Binding-site contacts:
Ligand atom CG contacts residue GLY83 of chain 1.A at 3.6 Å.
Ligand atom OE1 contacts residue PHE108 of chain 1.A at 3.6 Å.
Ligand atom CH contacts residue SER61 of chain 1.A at 3.7 Å.
Ligand atom O contacts residue LEU111 of chain 1.A at 3.7 Å.
Ligand atom CB contacts residue GLY83 of chain 1.A at 3.4 Å.
Ligand atom CG2 contacts residue HIS33 of chain 1.A at 3.7 Å.
Ligand atom O contacts residue ALA82 of chain 1.A at 3.3 Å.
Ligand atom NZ contacts residue SER61 of chain 1.A at 3.2 Å (h-bond).
Ligand atom CX contacts residue PHE62 of chain 1.A at 3.6 Å (hydrophobic).
Ligand atom OH contacts residue ALA82 of chain 1.A at 3.7 Å.
Ligand atom C contacts residue GLY83 of chain 1.A at 3.6 Å.
Ligand atom CZ contacts residue ASP106 of chain 1.A at 3.2 Å.
Ligand atom NH2 contacts residue ASP106 of chain 1.A at 3.0 Å (salt-bridge).
Ligand atom OH contacts residue TRP81 of chain 1.A at 3.1 Å (h-bond).
Ligand atom NH1 contacts residue PHE108 of chain 1.A at 3.8 Å.
Ligand atom NZ contacts residue TRP81 of chain 1.A at 3.7 Å.
Ligand atom CB contacts residue LEU109 of chain 1.A at 3.2 Å (hydrophobic).
Ligand atom CH3 contacts residue PHE62 of chain 1.A at 3.5 Å (hydrophobic).
Ligand atom C contacts residue HIS59 of chain 1.A at 3.0 Å.
Ligand atom CG2 contacts residue LEU111 of chain 1.A at 3.7 Å (hydrophobic).
Ligand atom NH1 contacts residue ASP106 of chain 1.A at 2.6 Å (salt-bridge).
Ligand atom NH2 contacts residue ILE85 of chain 1.A at 3.1 Å.
Ligand atom O contacts residue HIS59 of chain 1.A at 3.1 Å (h-bond).
Ligand atom OH contacts residue GLY80 of chain 1.A at 3.4 Å.
Ligand atom CH3 contacts residue PHE31 of chain 1.A at 3.3 Å (hydrophobic).
Ligand atom CA contacts residue LEU109 of chain 1.A at 3.4 Å (hydrophobic).
Ligand atom CX contacts residue SER61 of chain 1.A at 3.2 Å.
Ligand atom O contacts residue GLY83 of chain 1.A at 3.1 Å (h-bond).
Ligand atom CY contacts residue PHE62 of chain 1.A at 3.2 Å (hydrophobic).
Ligand atom CE contacts residue ALA82 of chain 1.A at 3.3 Å (hydrophobic).
Ligand atom CG2 contacts residue LEU109 of chain 1.A at 3.5 Å (hydrophobic).
Ligand atom C contacts residue LEU109 of chain 1.A at 3.7 Å (hydrophobic).
Ligand atom CH contacts residue TRP81 of chain 1.A at 3.3 Å (hydrophobic).
Ligand atom OG1 contacts residue LEU109 of chain 1.A at 3.5 Å.
Ligand atom CX contacts residue TRP81 of chain 1.A at 3.6 Å (hydrophobic).
Ligand atom CH3 contacts residue SER61 of chain 1.A at 3.7 Å.
Ligand atom N contacts residue LEU109 of chain 1.A at 3.0 Å (h-bond).
Ligand atom CA contacts residue GLY83 of chain 1.A at 3.2 Å.
Ligand atom CG2 contacts residue HIS110 of chain 1.A at 3.3 Å.
Ligand atom N contacts residue GLY83 of chain 1.A at 2.9 Å (h-bond).

Sequence of chain 1.A:
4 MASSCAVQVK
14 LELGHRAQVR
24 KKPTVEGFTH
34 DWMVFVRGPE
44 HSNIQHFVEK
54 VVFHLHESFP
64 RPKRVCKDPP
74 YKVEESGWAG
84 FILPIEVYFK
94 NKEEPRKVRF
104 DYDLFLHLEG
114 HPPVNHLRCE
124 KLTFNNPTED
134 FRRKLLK

The protein below binds the small molecule below.
Small molecule (SMILES): C/C=C/C(=O)NCCCC[C@H](NC(=O)[C@H](CCCN=C(N)N)NC(=O)[C@H](C)NC(=O)[C@@H](NC(=O)[C@@H](N)CCC(N)=O)[C@@H](C)O)C(=O)N[C@H](C=O)CO